Sequence of chain 1.A:
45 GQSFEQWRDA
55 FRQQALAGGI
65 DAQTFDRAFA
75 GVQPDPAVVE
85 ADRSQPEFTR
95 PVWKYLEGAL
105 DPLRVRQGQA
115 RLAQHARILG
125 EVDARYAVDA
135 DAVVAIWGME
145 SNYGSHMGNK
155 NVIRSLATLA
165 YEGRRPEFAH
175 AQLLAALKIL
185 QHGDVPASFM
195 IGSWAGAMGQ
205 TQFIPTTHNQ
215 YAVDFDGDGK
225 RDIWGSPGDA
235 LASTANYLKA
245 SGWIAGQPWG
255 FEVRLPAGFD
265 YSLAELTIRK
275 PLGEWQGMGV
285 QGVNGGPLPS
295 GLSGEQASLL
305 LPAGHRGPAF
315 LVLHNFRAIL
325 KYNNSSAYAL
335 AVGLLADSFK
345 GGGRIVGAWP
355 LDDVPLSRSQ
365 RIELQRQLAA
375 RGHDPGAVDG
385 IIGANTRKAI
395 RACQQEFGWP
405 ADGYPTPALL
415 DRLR

Binding-site contacts:
Ligand atom C8 contacts residue MET151 of chain 1.A at 3.4 Å (hydrophobic).
Ligand atom C4 contacts residue GLU144 of chain 1.A at 3.5 Å.
Ligand atom C7 contacts residue GLU144 of chain 1.A at 3.9 Å.
Ligand atom C8 contacts residue GLY152 of chain 1.A at 3.6 Å.
Ligand atom C4 contacts residue MET143 of chain 1.A at 4.0 Å (hydrophobic).
Ligand atom O5 contacts residue MET143 of chain 1.A at 3.7 Å.
Ligand atom C6 contacts residue MET143 of chain 1.A at 3.8 Å (hydrophobic).
Ligand atom C1B contacts residue ARG108 of chain 1.A at 3.3 Å.
Ligand atom C5 contacts residue MET143 of chain 1.A at 3.6 Å (hydrophobic).
Ligand atom O7 contacts residue SER197 of chain 1.A at 3.8 Å.
Ligand atom C1 contacts residue ARG108 of chain 1.A at 3.4 Å.
Ligand atom C8 contacts residue GLN206 of chain 1.A at 3.6 Å.
Ligand atom O1 contacts residue ARG108 of chain 1.A at 2.8 Å (salt-bridge).
Ligand atom O6 contacts residue ASN146 of chain 1.A at 3.4 Å (h-bond).
Ligand atom O6 contacts residue MET143 of chain 1.A at 2.7 Å (h-bond).
Ligand atom O3 contacts residue GLN206 of chain 1.A at 3.0 Å (h-bond).
Ligand atom C8 contacts residue HIS150 of chain 1.A at 3.1 Å.
Ligand atom C6 contacts residue GLU144 of chain 1.A at 3.5 Å.
Ligand atom O6 contacts residue GLY142 of chain 1.A at 3.5 Å (h-bond).
Ligand atom N2 contacts residue GLU144 of chain 1.A at 2.8 Å (salt-bridge).
Ligand atom O5 contacts residue ARG108 of chain 1.A at 3.0 Å (salt-bridge).
Ligand atom C2 contacts residue GLU144 of chain 1.A at 3.5 Å.
Ligand atom O4 contacts residue ASN327 of chain 1.A at 3.3 Å (h-bond).
Ligand atom O3 contacts residue GLU144 of chain 1.A at 3.9 Å.
Ligand atom C3 contacts residue GLN206 of chain 1.A at 3.9 Å.
Ligand atom C3 contacts residue GLU144 of chain 1.A at 3.4 Å.
Ligand atom C1 contacts residue GLU144 of chain 1.A at 3.6 Å.
Ligand atom C7 contacts residue GLN206 of chain 1.A at 3.4 Å.
Ligand atom O6 contacts residue TYR99 of chain 1.A at 3.3 Å (h-bond).
Ligand atom N2 contacts residue GLN206 of chain 1.A at 3.6 Å.
Ligand atom C6 contacts residue ASN146 of chain 1.A at 3.8 Å.
Ligand atom O7 contacts residue GLN206 of chain 1.A at 3.9 Å.
Ligand atom C6 contacts residue SER145 of chain 1.A at 3.9 Å.
Ligand atom O6 contacts residue GLU144 of chain 1.A at 3.6 Å.
Ligand atom O6 contacts residue ARG108 of chain 1.A at 3.8 Å.
Ligand atom O7 contacts residue GLY102 of chain 1.A at 3.8 Å.
Ligand atom O6 contacts residue SER145 of chain 1.A at 3.6 Å.
Ligand atom C1 contacts residue MET143 of chain 1.A at 3.5 Å (hydrophobic).
Ligand atom C6 contacts residue TYR332 of chain 1.A at 3.8 Å (hydrophobic).
Ligand atom O4 contacts residue GLU144 of chain 1.A at 2.6 Å (salt-bridge).

This protein binds this small molecule.
Small molecule (SMILES): CO[C@@H]1O[C@H](CO)[C@@H](O[C@@H]2O[C@H](CO)[C@@H](O)[C@H](O)[C@H]2NC(C)=O)[C@H](O[C@H](C)C(N)=O)[C@H]1NC(C)=O